Binding-site contacts:
Ligand atom NAA contacts residue ARG83 of chain 1.A at 3.7 Å.
Ligand atom CAE contacts residue ALA102 of chain 1.A at 3.5 Å (hydrophobic).
Ligand atom CAD contacts residue THR74 of chain 1.A at 3.3 Å.
Ligand atom CAB contacts residue ALA104 of chain 1.A at 4.3 Å (hydrophobic).
Ligand atom NAH contacts residue THR74 of chain 1.A at 4.0 Å.
Ligand atom CAK contacts residue GLY73 of chain 1.A at 4.3 Å.
Ligand atom CAK contacts residue ARG83 of chain 1.A at 4.2 Å.
Ligand atom CAD contacts residue ARG83 of chain 1.A at 3.4 Å.
Ligand atom CAE contacts residue GLN112 of chain 1.A at 3.8 Å.
Ligand atom CAE contacts residue ASN103 of chain 1.A at 3.4 Å.
Ligand atom CAB contacts residue GLY73 of chain 1.A at 3.9 Å.
Ligand atom CAJ contacts residue GLY73 of chain 1.A at 3.4 Å.
Ligand atom NAA contacts residue GLY110 of chain 1.A at 4.1 Å.
Ligand atom CAE contacts residue ALA104 of chain 1.A at 4.2 Å (hydrophobic).
Ligand atom CAG contacts residue GLN112 of chain 1.A at 3.9 Å.
Ligand atom CAK contacts residue ALA104 of chain 1.A at 4.2 Å (hydrophobic).
Ligand atom CAC contacts residue ALA104 of chain 1.A at 4.4 Å (hydrophobic).
Ligand atom CAC contacts residue ALA102 of chain 1.A at 3.7 Å (hydrophobic).
Ligand atom NAA contacts residue THR108 of chain 1.A at 3.1 Å (h-bond).
Ligand atom NAH contacts residue ALA104 of chain 1.A at 4.3 Å.
Ligand atom CAG contacts residue GLY73 of chain 1.A at 3.5 Å.
Ligand atom CAC contacts residue GLN112 of chain 1.A at 3.7 Å.
Ligand atom CAJ contacts residue ALA104 of chain 1.A at 4.1 Å (hydrophobic).
Ligand atom NAH contacts residue GLN112 of chain 1.A at 4.4 Å.
Ligand atom CAC contacts residue GLN64 of chain 1.A at 4.1 Å.
Ligand atom CAI contacts residue ALA104 of chain 1.A at 4.3 Å (hydrophobic).
Ligand atom CAF contacts residue GLY73 of chain 1.A at 3.1 Å.
Ligand atom NAA contacts residue ASN103 of chain 1.A at 4.4 Å.
Ligand atom CAD contacts residue ALA104 of chain 1.A at 4.4 Å (hydrophobic).
Ligand atom CAG contacts residue ASN103 of chain 1.A at 3.9 Å.
Ligand atom NAH contacts residue ARG83 of chain 1.A at 3.1 Å (salt-bridge).
Ligand atom CAI contacts residue GLN112 of chain 1.A at 3.8 Å.
Ligand atom CAK contacts residue GLN112 of chain 1.A at 3.8 Å.
Ligand atom CAF contacts residue ALA104 of chain 1.A at 4.2 Å (hydrophobic).
Ligand atom CAF contacts residue THR74 of chain 1.A at 4.0 Å.
Ligand atom CAC contacts residue ASN103 of chain 1.A at 3.5 Å.
Ligand atom CAI contacts residue THR108 of chain 1.A at 4.0 Å.
Ligand atom CAJ contacts residue GLN112 of chain 1.A at 3.8 Å.
Ligand atom CAI contacts residue ASN103 of chain 1.A at 4.0 Å.
Ligand atom CAB contacts residue THR74 of chain 1.A at 3.5 Å.

Sequence of chain 1.A:
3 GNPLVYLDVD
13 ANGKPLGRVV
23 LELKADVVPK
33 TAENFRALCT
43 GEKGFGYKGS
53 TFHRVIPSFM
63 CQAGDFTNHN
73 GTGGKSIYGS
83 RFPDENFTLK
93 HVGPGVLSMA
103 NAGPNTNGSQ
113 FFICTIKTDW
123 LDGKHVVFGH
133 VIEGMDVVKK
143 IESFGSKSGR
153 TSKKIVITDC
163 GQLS

This protein binds this small molecule.
Small molecule (SMILES): Nc1cccc2cccnc12